Sequence of chain 2.A:
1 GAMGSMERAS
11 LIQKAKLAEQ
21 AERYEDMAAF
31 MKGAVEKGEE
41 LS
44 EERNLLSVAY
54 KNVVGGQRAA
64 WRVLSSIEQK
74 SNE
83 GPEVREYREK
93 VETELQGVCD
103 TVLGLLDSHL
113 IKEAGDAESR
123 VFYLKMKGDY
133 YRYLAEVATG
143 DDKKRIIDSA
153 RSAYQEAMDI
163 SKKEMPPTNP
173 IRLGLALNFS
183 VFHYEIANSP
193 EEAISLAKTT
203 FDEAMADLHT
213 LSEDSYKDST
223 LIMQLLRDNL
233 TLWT

Binding-site contacts:
Ligand atom CD contacts residue LEU227 of chain 2.A at 3.6 Å (hydrophobic).
Ligand atom CG contacts residue VAL51 of chain 2.A at 3.4 Å (hydrophobic).
Ligand atom CD contacts residue VAL51 of chain 2.A at 3.7 Å (hydrophobic).
Ligand atom CD1 contacts residue GLU187 of chain 2.A at 3.5 Å.
Ligand atom N contacts residue ASN180 of chain 2.A at 2.8 Å (h-bond).
Ligand atom CE1 contacts residue ARG65 of chain 2.A at 3.6 Å.
Ligand atom O contacts residue GLU187 of chain 2.A at 3.6 Å.
Ligand atom CA contacts residue ASN180 of chain 2.A at 3.5 Å.
Ligand atom O contacts residue LYS54 of chain 2.A at 2.8 Å (salt-bridge).
Ligand atom CB contacts residue SER50 of chain 2.A at 3.3 Å.
Ligand atom CB contacts residue ASN180 of chain 2.A at 3.5 Å.
Ligand atom CD1 contacts residue TRP235 of chain 2.A at 3.6 Å (hydrophobic).
Ligand atom O contacts residue LYS127 of chain 2.A at 3.2 Å (salt-bridge).
Ligand atom CA contacts residue SER50 of chain 2.A at 3.6 Å.
Ligand atom CD2 contacts residue ARG65 of chain 2.A at 3.4 Å.
Ligand atom O3P contacts residue ARG134 of chain 2.A at 2.8 Å (salt-bridge).
Ligand atom CG contacts residue SER50 of chain 2.A at 3.5 Å.
Ligand atom CD1 contacts residue ARG65 of chain 2.A at 3.5 Å.
Ligand atom O2P contacts residue ARG134 of chain 2.A at 2.8 Å (salt-bridge).
Ligand atom O contacts residue ASN231 of chain 2.A at 3.0 Å (h-bond).
Ligand atom CA contacts residue GLU187 of chain 2.A at 3.6 Å.
Ligand atom CA contacts residue LEU179 of chain 2.A at 3.6 Å (hydrophobic).
Ligand atom CZ contacts residue LEU223 of chain 2.A at 3.7 Å (hydrophobic).
Ligand atom CB contacts residue ASN47 of chain 2.A at 3.3 Å.
Ligand atom CE2 contacts residue LEU223 of chain 2.A at 3.6 Å (hydrophobic).
Ligand atom CB contacts residue ARG65 of chain 2.A at 3.5 Å.
Ligand atom O contacts residue LYS54 of chain 2.A at 3.5 Å.
Ligand atom C contacts residue LYS54 of chain 2.A at 3.7 Å.
Ligand atom CG contacts residue GLU187 of chain 2.A at 3.5 Å.
Ligand atom CB contacts residue ASN180 of chain 2.A at 3.3 Å.
Ligand atom O contacts residue VAL183 of chain 2.A at 3.5 Å.
Ligand atom O2P contacts residue ARG61 of chain 2.A at 2.9 Å (salt-bridge).
Ligand atom C contacts residue ASN180 of chain 2.A at 3.6 Å.
Ligand atom N contacts residue GLU187 of chain 2.A at 2.6 Å (salt-bridge).
Ligand atom O3P contacts residue TYR135 of chain 2.A at 2.5 Å (h-bond).
Ligand atom CG contacts residue ARG65 of chain 2.A at 3.5 Å.
Ligand atom O1P contacts residue ARG61 of chain 2.A at 2.9 Å (salt-bridge).
Ligand atom CD1 contacts residue LEU179 of chain 2.A at 3.6 Å (hydrophobic).
Ligand atom N contacts residue LEU179 of chain 2.A at 3.5 Å.
Ligand atom CE2 contacts residue ARG65 of chain 2.A at 3.6 Å.

A protein and the small-molecule ligand that binds it are described below.
Small molecule (SMILES): CC(C)C[C@H](NC(=O)[C@H](CC(=O)O)NC(=O)[C@@H](N)Cc1ccc(O)cc1)C(=O)N[C@@H](COP(=O)(O)O)C(=O)N[C@@H](CC(C)C)C(=O)N1CCC[C@H]1C(=O)N[C@@H](Cc1ccccc1)C(=O)N1CCC[C@H]1CO